Sequence of chain 1.C:
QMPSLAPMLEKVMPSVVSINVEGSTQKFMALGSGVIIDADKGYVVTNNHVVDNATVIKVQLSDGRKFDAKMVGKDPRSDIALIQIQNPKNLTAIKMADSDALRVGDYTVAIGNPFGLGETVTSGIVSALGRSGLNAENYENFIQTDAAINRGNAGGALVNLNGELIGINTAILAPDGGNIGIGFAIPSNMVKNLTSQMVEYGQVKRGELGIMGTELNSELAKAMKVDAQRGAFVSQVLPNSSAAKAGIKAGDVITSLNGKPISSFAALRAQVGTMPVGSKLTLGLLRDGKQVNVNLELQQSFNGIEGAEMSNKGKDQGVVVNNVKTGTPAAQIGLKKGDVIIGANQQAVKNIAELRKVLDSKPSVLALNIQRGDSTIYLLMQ

A protein and the small-molecule ligand that binds it are described below.
Small molecule (SMILES): CC(C)C[C@@H](C=O)NC(=O)[C@H](C)NC(=O)[C@H](C)NC(=O)[C@H](C)NC(=O)[C@H](C)N

Binding-site contacts:
Ligand atom CG contacts residue THR218 of chain 1.C at 3.8 Å.
Ligand atom C contacts residue ALA219 of chain 1.C at 4.1 Å (hydrophobic).
Ligand atom CG contacts residue ASN198 of chain 1.C at 4.2 Å.
Ligand atom C contacts residue HIS97 of chain 1.C at 3.6 Å.
Ligand atom CB contacts residue ILE220 of chain 1.C at 3.3 Å (hydrophobic).
Ligand atom CB contacts residue LEU182 of chain 1.C at 4.0 Å (hydrophobic).
Ligand atom CD1 contacts residue ALA202 of chain 1.C at 3.3 Å (hydrophobic).
Ligand atom CD1 contacts residue ALA219 of chain 1.C at 4.0 Å (hydrophobic).
Ligand atom CA contacts residue HIS97 of chain 1.C at 4.3 Å.
Ligand atom CB contacts residue GLY200 of chain 1.C at 4.0 Å.
Ligand atom CA contacts residue ILE220 of chain 1.C at 3.7 Å (hydrophobic).
Ligand atom CD1 contacts residue ASN201 of chain 1.C at 4.0 Å.
Ligand atom CD2 contacts residue ILE197 of chain 1.C at 3.3 Å (hydrophobic).
Ligand atom CB contacts residue HIS97 of chain 1.C at 3.8 Å.
Ligand atom O contacts residue HIS97 of chain 1.C at 2.6 Å (h-bond).
Ligand atom N contacts residue HIS97 of chain 1.C at 4.0 Å.
Ligand atom CD2 contacts residue ASN198 of chain 1.C at 3.3 Å.
Ligand atom CD1 contacts residue THR218 of chain 1.C at 3.3 Å.
Ligand atom C contacts residue ARG199 of chain 1.C at 3.6 Å.
Ligand atom C contacts residue THR218 of chain 1.C at 4.2 Å.
Ligand atom N contacts residue ILE220 of chain 1.C at 3.6 Å (h-bond).
Ligand atom CD2 contacts residue ILE220 of chain 1.C at 3.5 Å (hydrophobic).
Ligand atom CA contacts residue ARG199 of chain 1.C at 4.3 Å.
Ligand atom O contacts residue LEU221 of chain 1.C at 3.5 Å.
Ligand atom CA contacts residue THR218 of chain 1.C at 4.0 Å.
Ligand atom O contacts residue ARG199 of chain 1.C at 4.2 Å.
Ligand atom O contacts residue HIS97 of chain 1.C at 3.4 Å (h-bond).
Ligand atom CA contacts residue ALA219 of chain 1.C at 4.0 Å (hydrophobic).
Ligand atom CB contacts residue ARG199 of chain 1.C at 3.5 Å.
Ligand atom C contacts residue HIS97 of chain 1.C at 3.5 Å.
Ligand atom CG contacts residue ALA219 of chain 1.C at 4.0 Å (hydrophobic).
Ligand atom O contacts residue ILE220 of chain 1.C at 2.9 Å (h-bond).
Ligand atom C contacts residue ILE220 of chain 1.C at 3.6 Å (hydrophobic).
Ligand atom N contacts residue THR218 of chain 1.C at 3.7 Å.
Ligand atom O contacts residue ALA219 of chain 1.C at 3.2 Å.
Ligand atom C contacts residue ALA202 of chain 1.C at 3.7 Å (hydrophobic).
Ligand atom CD2 contacts residue ARG199 of chain 1.C at 4.2 Å.
Ligand atom O contacts residue THR218 of chain 1.C at 4.0 Å.
Ligand atom CB contacts residue ASN198 of chain 1.C at 4.0 Å.
Ligand atom O contacts residue ALA202 of chain 1.C at 3.0 Å.